Sequence of chain 1.A:
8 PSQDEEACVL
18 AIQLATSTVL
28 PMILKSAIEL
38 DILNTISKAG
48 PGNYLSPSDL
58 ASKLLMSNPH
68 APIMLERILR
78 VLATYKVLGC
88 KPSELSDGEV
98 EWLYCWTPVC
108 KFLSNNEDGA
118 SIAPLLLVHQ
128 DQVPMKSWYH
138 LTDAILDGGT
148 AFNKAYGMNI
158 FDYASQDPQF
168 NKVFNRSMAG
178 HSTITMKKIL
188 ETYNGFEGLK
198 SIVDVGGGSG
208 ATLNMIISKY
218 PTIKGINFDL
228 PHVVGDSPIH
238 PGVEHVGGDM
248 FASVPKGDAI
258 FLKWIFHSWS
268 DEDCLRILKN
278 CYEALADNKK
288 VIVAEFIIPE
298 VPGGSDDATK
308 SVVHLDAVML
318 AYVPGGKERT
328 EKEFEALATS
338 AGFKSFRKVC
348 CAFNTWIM

Binding-site contacts:
Ligand atom C3 contacts residue MET175 of chain 1.A at 3.6 Å (hydrophobic).
Ligand atom CA contacts residue PHE158 of chain 1.A at 3.7 Å (hydrophobic).
Ligand atom CZ contacts residue MET316 of chain 1.A at 3.7 Å (hydrophobic).
Ligand atom C4 contacts residue MET175 of chain 1.A at 3.7 Å (hydrophobic).
Ligand atom CE2 contacts residue MET316 of chain 1.A at 3.6 Å (hydrophobic).
Ligand atom CA contacts residue VAL320 of chain 1.A at 3.7 Å (hydrophobic).
Ligand atom O contacts residue LEU312 of chain 1.A at 3.5 Å.
Ligand atom C4 contacts residue LEU312 of chain 1.A at 3.7 Å (hydrophobic).
Ligand atom C5 contacts residue LEU312 of chain 1.A at 3.8 Å (hydrophobic).
Ligand atom O4 contacts residue PHE171 of chain 1.A at 3.8 Å.
Ligand atom CA contacts residue ILE157 of chain 1.A at 3.7 Å (hydrophobic).
Ligand atom C3 contacts residue HIS264 of chain 1.A at 3.6 Å.
Ligand atom O1 contacts residue SAH1 of chain 1.B at 3.5 Å (h-bond).
Ligand atom O contacts residue HIS126 of chain 1.A at 2.7 Å (h-bond).
Ligand atom CD1 contacts residue MET316 of chain 1.A at 3.9 Å (hydrophobic).
Ligand atom CE1 contacts residue HIS264 of chain 1.A at 4.0 Å.
Ligand atom CE1 contacts residue MET316 of chain 1.A at 3.8 Å (hydrophobic).
Ligand atom CD2 contacts residue PHE171 of chain 1.A at 3.7 Å (hydrophobic).
Ligand atom O4 contacts residue ILE157 of chain 1.A at 3.9 Å.
Ligand atom C5 contacts residue MET175 of chain 1.A at 3.9 Å (hydrophobic).
Ligand atom O contacts residue THR23 of chain 2.A at 4.0 Å.
Ligand atom CG contacts residue PHE171 of chain 1.A at 3.8 Å (hydrophobic).
Ligand atom C5 contacts residue HIS126 of chain 1.A at 3.5 Å.
Ligand atom CB contacts residue PHE171 of chain 1.A at 3.9 Å (hydrophobic).
Ligand atom CE1 contacts residue MET175 of chain 1.A at 3.8 Å (hydrophobic).
Ligand atom CZ contacts residue MET175 of chain 1.A at 4.0 Å (hydrophobic).
Ligand atom O1 contacts residue TRP261 of chain 1.A at 3.3 Å (h-bond).
Ligand atom CD2 contacts residue MET316 of chain 1.A at 3.7 Å (hydrophobic).
Ligand atom O contacts residue LEU122 of chain 1.A at 3.2 Å.
Ligand atom CE2 contacts residue TYR319 of chain 1.A at 3.8 Å (hydrophobic).
Ligand atom C5 contacts residue LEU122 of chain 1.A at 3.8 Å (hydrophobic).
Ligand atom OH contacts residue HIS126 of chain 1.A at 3.2 Å.
Ligand atom CB contacts residue SER265 of chain 1.A at 3.6 Å.
Ligand atom CG contacts residue MET316 of chain 1.A at 3.8 Å (hydrophobic).
Ligand atom O1 contacts residue HIS264 of chain 1.A at 2.9 Å (h-bond).
Ligand atom CB contacts residue PHE158 of chain 1.A at 3.7 Å (hydrophobic).
Ligand atom CD1 contacts residue HIS264 of chain 1.A at 3.6 Å.
Ligand atom C3 contacts residue TRP261 of chain 1.A at 3.4 Å (hydrophobic).
Ligand atom O4 contacts residue TYR319 of chain 1.A at 3.9 Å.
Ligand atom C4 contacts residue TRP261 of chain 1.A at 3.4 Å (hydrophobic).

Sequence of chain 2.A:
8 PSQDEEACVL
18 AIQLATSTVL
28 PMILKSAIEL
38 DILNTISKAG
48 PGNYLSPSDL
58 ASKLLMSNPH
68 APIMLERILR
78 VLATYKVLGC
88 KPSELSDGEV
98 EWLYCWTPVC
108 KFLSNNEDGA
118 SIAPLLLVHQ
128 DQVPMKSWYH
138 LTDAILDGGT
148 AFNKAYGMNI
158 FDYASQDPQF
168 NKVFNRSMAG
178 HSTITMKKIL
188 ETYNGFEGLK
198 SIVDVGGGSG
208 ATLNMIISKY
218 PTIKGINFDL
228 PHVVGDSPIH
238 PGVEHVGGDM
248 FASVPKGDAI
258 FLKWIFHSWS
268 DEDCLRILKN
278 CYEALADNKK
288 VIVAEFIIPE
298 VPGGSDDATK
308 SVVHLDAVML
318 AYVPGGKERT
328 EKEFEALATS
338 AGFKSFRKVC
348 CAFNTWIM

This protein binds this small molecule.
Small molecule (SMILES): O=c1ccc2c(O)c3ccoc3cc2o1